A protein and the small-molecule ligand that binds it are described below.
Small molecule (SMILES): Nc1ccn([C@@H]2O[C@H](CO[P](=O)(O)O[C@H]3[C@@H](O)[C@H](n4cnc5c(=O)nc(N)[nH]c54)O[C@@H]3CO[P](=O)(O)O[C@H]3[C@@H](O)[C@H](n4ccc(N)nc4=O)O[C@@H]3CO)[C@@H](O[P](=O)(O)OC[C@H]3O[C@@H](n4cnc5c(N)ncnc54)[C@H](O)[C@@H]3O)[C@H]2O)c(=O)n1

Binding-site contacts:
Ligand atom O4' contacts residue MG1 of chain 1.MC at 4.2 Å.
Ligand atom C3' contacts residue MG1 of chain 1.MC at 3.9 Å.
Ligand atom C2' contacts residue MG1 of chain 1.MC at 3.9 Å.
Ligand atom O2' contacts residue MG1 of chain 1.MC at 2.9 Å.
Ligand atom C1' contacts residue MG1 of chain 1.MC at 4.4 Å.
Ligand atom O3' contacts residue MG1 of chain 1.MC at 3.6 Å.
Ligand atom C4' contacts residue MG1 of chain 1.MC at 3.7 Å.